A protein and the small-molecule ligand that binds it are described below.
Small molecule (SMILES): C=CC(=O)N[C@H]1COC[C@H]1Nc1ncc2cc(-c3c(Cl)c(OC)cc(OC)c3Cl)c(=O)n(C)c2n1

Binding-site contacts:
Ligand atom N1 contacts residue LEU162 of chain 1.A at 3.8 Å.
Ligand atom CLAR contacts residue ALA172 of chain 1.A at 3.3 Å.
Ligand atom C6 contacts residue ALA105 of chain 1.A at 3.6 Å (hydrophobic).
Ligand atom C6 contacts residue CYS104 of chain 1.A at 3.7 Å (hydrophobic).
Ligand atom C6 contacts residue GLU103 of chain 1.A at 3.1 Å.
Ligand atom N1 contacts residue CYS104 of chain 1.A at 3.6 Å.
Ligand atom CAP contacts residue GLU72 of chain 1.A at 3.3 Å.
Ligand atom CAW contacts residue ASP173 of chain 1.A at 3.6 Å.
Ligand atom CLAS contacts residue VAL102 of chain 1.A at 3.6 Å.
Ligand atom OAU contacts residue LYS55 of chain 1.A at 3.3 Å.
Ligand atom OBA contacts residue GLY108 of chain 1.A at 3.1 Å.
Ligand atom OBH contacts residue ARG35 of chain 1.A at 2.8 Å (salt-bridge).
Ligand atom CAV contacts residue MET76 of chain 1.A at 3.8 Å (hydrophobic).
Ligand atom C6 contacts residue LEU162 of chain 1.A at 3.5 Å (hydrophobic).
Ligand atom CAN contacts residue VAL102 of chain 1.A at 3.5 Å (hydrophobic).
Ligand atom CBE contacts residue CYS104 of chain 1.A at 3.1 Å (hydrophobic).
Ligand atom CBG contacts residue ALA105 of chain 1.A at 3.7 Å (hydrophobic).
Ligand atom CBB contacts residue GLY108 of chain 1.A at 3.7 Å.
Ligand atom CLAS contacts residue VAL33 of chain 1.A at 3.5 Å.
Ligand atom NBD contacts residue CYS104 of chain 1.A at 3.3 Å (h-bond).
Ligand atom OAU contacts residue VAL102 of chain 1.A at 3.8 Å.
Ligand atom CBB contacts residue ALA105 of chain 1.A at 3.4 Å (hydrophobic).
Ligand atom CBG contacts residue CYS104 of chain 1.A at 1.9 Å (hydrophobic).
Ligand atom CAV contacts residue VAL100 of chain 1.A at 3.7 Å (hydrophobic).
Ligand atom CBC contacts residue ALA105 of chain 1.A at 3.6 Å (hydrophobic).
Ligand atom CLAR contacts residue ASP173 of chain 1.A at 3.6 Å.
Ligand atom OBH contacts residue LEU25 of chain 1.A at 3.5 Å.
Ligand atom N1 contacts residue ALA105 of chain 1.A at 2.9 Å (h-bond).
Ligand atom CBF contacts residue CYS104 of chain 1.A at 2.4 Å (hydrophobic).
Ligand atom CAV contacts residue LYS55 of chain 1.A at 3.8 Å.
Ligand atom CAJ contacts residue VAL102 of chain 1.A at 3.7 Å (hydrophobic).
Ligand atom OAQ contacts residue VAL33 of chain 1.A at 3.5 Å.
Ligand atom NAX contacts residue ALA105 of chain 1.A at 3.0 Å (h-bond).
Ligand atom CAV contacts residue GLU72 of chain 1.A at 3.6 Å.
Ligand atom NBD contacts residue ALA105 of chain 1.A at 3.0 Å (h-bond).
Ligand atom CBF contacts residue ARG35 of chain 1.A at 3.7 Å.
Ligand atom C5 contacts residue LEU162 of chain 1.A at 3.6 Å (hydrophobic).
Ligand atom OAT contacts residue ASP173 of chain 1.A at 3.1 Å (salt-bridge).
Ligand atom CBB contacts residue ALA106 of chain 1.A at 3.8 Å (hydrophobic).
Ligand atom CBE contacts residue ARG35 of chain 1.A at 3.6 Å.

Sequence of chain 1.A:
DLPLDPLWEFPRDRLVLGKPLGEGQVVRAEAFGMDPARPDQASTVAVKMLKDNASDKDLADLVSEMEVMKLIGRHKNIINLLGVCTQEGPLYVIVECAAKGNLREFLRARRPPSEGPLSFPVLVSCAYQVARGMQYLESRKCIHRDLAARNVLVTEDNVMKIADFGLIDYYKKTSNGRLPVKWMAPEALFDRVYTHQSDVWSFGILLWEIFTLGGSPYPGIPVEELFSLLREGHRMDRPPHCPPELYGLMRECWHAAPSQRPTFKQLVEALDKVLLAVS